Sequence of chain 1.B:
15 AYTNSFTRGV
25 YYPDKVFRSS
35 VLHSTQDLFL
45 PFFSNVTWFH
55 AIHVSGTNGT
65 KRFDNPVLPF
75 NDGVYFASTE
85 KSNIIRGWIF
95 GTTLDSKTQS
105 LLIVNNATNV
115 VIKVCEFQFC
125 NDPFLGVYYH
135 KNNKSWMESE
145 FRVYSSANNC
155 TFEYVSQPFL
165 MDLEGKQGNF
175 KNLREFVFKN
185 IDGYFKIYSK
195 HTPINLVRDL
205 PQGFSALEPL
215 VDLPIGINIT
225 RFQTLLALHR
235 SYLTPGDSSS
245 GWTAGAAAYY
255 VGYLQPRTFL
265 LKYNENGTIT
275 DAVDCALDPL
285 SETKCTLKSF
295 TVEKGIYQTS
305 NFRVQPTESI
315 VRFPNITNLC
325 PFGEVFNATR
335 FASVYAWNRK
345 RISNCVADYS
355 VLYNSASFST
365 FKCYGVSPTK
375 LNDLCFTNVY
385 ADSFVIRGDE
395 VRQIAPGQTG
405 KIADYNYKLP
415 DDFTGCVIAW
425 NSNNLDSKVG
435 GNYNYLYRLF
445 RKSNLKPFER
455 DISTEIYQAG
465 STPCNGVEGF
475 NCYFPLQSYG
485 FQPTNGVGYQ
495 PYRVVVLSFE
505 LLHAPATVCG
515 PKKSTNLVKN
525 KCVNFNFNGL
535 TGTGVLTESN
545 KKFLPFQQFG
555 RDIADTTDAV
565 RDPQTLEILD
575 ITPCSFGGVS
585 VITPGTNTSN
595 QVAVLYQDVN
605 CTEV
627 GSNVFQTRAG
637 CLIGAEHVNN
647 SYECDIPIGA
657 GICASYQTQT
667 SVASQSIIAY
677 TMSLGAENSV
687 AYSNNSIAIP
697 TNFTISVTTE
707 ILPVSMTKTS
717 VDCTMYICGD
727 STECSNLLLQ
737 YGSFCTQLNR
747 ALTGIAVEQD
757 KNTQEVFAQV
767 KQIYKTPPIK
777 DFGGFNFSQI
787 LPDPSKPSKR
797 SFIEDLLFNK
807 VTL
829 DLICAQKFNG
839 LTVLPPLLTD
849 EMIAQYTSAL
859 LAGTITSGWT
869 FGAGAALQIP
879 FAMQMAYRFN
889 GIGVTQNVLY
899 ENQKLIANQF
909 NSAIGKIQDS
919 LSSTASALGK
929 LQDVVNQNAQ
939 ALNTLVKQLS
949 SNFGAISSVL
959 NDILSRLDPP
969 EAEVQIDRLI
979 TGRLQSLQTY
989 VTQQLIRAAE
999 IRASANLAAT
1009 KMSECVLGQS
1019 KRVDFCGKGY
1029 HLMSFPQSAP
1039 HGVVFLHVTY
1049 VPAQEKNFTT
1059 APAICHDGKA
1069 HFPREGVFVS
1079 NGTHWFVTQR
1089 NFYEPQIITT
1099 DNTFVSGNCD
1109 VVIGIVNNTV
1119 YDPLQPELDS

A small-molecule ligand and the protein it binds are described below.
Small molecule (SMILES): CC(=O)N[C@@H]1[C@@H](O)[C@H](O)[C@@H](CO)O[C@H]1O

Binding-site contacts:
Ligand atom C5 contacts residue ASN319 of chain 1.B at 3.7 Å.
Ligand atom C3 contacts residue ASN319 of chain 1.B at 3.8 Å.
Ligand atom C1 contacts residue ASN319 of chain 1.B at 1.4 Å.
Ligand atom C5 contacts residue GLN568 of chain 1.B at 4.5 Å.
Ligand atom O5 contacts residue GLN568 of chain 1.B at 3.9 Å.
Ligand atom N2 contacts residue ASN319 of chain 1.B at 2.9 Å (h-bond).
Ligand atom C2 contacts residue ASN319 of chain 1.B at 2.5 Å.
Ligand atom O6 contacts residue GLN568 of chain 1.B at 4.4 Å.
Ligand atom C8 contacts residue ASN319 of chain 1.B at 3.6 Å.
Ligand atom C6 contacts residue GLN568 of chain 1.B at 3.7 Å.
Ligand atom O5 contacts residue ASN319 of chain 1.B at 2.5 Å (h-bond).
Ligand atom C7 contacts residue ASN319 of chain 1.B at 3.6 Å.
Ligand atom C4 contacts residue ASN319 of chain 1.B at 4.3 Å.
Ligand atom O7 contacts residue ASN319 of chain 1.B at 4.5 Å.